The small molecule below binds the protein below.
Small molecule (SMILES): CS(=O)(=O)N1CC(c2nc(N)ncc2-c2ccc(F)cc2)C1

Sequence of chain 1.A:
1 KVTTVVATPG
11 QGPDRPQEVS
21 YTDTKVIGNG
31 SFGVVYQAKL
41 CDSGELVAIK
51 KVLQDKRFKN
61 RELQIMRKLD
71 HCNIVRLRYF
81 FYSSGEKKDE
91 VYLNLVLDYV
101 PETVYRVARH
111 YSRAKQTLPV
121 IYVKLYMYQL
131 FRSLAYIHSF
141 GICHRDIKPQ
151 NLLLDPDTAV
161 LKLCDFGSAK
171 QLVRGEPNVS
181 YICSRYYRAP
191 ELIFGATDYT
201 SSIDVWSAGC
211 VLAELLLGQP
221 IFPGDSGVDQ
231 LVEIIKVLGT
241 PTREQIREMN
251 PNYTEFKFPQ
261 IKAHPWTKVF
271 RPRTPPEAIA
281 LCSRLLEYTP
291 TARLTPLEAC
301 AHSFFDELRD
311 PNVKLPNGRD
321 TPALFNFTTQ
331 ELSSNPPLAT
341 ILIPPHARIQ

Binding-site contacts:
Ligand atom O contacts residue LEU97 of chain 1.A at 4.2 Å.
Ligand atom C6 contacts residue LEU153 of chain 1.A at 4.1 Å (hydrophobic).
Ligand atom C12 contacts residue VAL35 of chain 1.A at 4.3 Å (hydrophobic).
Ligand atom C8 contacts residue ASP98 of chain 1.A at 3.9 Å.
Ligand atom C7 contacts residue TYR99 of chain 1.A at 3.6 Å (hydrophobic).
Ligand atom C2 contacts residue THR103 of chain 1.A at 3.8 Å.
Ligand atom F contacts residue ARG106 of chain 1.A at 2.6 Å.
Ligand atom C2 contacts residue ARG106 of chain 1.A at 3.9 Å.
Ligand atom N3 contacts residue ALA48 of chain 1.A at 3.9 Å.
Ligand atom N contacts residue ASP98 of chain 1.A at 3.7 Å.
Ligand atom C8 contacts residue LEU153 of chain 1.A at 3.6 Å (hydrophobic).
Ligand atom C6 contacts residue VAL100 of chain 1.A at 4.0 Å (hydrophobic).
Ligand atom C8 contacts residue ALA48 of chain 1.A at 4.0 Å (hydrophobic).
Ligand atom O1 contacts residue CYS164 of chain 1.A at 4.1 Å.
Ligand atom N contacts residue LEU153 of chain 1.A at 3.9 Å.
Ligand atom N contacts residue ALA48 of chain 1.A at 4.1 Å.
Ligand atom C contacts residue VAL100 of chain 1.A at 4.0 Å (hydrophobic).
Ligand atom C13 contacts residue LYS50 of chain 1.A at 4.0 Å.
Ligand atom C1 contacts residue PRO101 of chain 1.A at 3.4 Å (hydrophobic).
Ligand atom C3 contacts residue PRO101 of chain 1.A at 4.0 Å (hydrophobic).
Ligand atom C5 contacts residue ILE27 of chain 1.A at 3.8 Å (hydrophobic).
Ligand atom N3 contacts residue LEU97 of chain 1.A at 4.0 Å.
Ligand atom N3 contacts residue ASP98 of chain 1.A at 3.1 Å (salt-bridge).
Ligand atom C13 contacts residue VAL35 of chain 1.A at 3.4 Å (hydrophobic).
Ligand atom C1 contacts residue VAL100 of chain 1.A at 3.3 Å (hydrophobic).
Ligand atom O1 contacts residue ASP165 of chain 1.A at 3.3 Å.
Ligand atom N contacts residue VAL100 of chain 1.A at 3.4 Å (h-bond).
Ligand atom N3 contacts residue VAL75 of chain 1.A at 4.0 Å.
Ligand atom C7 contacts residue VAL100 of chain 1.A at 3.2 Å (hydrophobic).
Ligand atom N contacts residue TYR99 of chain 1.A at 3.8 Å.
Ligand atom N1 contacts residue LEU153 of chain 1.A at 4.0 Å.
Ligand atom C9 contacts residue LEU153 of chain 1.A at 4.0 Å (hydrophobic).
Ligand atom C2 contacts residue VAL100 of chain 1.A at 4.2 Å (hydrophobic).
Ligand atom C1 contacts residue THR103 of chain 1.A at 3.8 Å.
Ligand atom N3 contacts residue LEU153 of chain 1.A at 3.8 Å.
Ligand atom C3 contacts residue ARG106 of chain 1.A at 3.6 Å.
Ligand atom C13 contacts residue PHE32 of chain 1.A at 3.5 Å (hydrophobic).
Ligand atom C11 contacts residue CYS164 of chain 1.A at 3.7 Å (hydrophobic).
Ligand atom O1 contacts residue LYS50 of chain 1.A at 4.2 Å.
Ligand atom C2 contacts residue PRO101 of chain 1.A at 3.0 Å (hydrophobic).